Sequence of chain 1.A:
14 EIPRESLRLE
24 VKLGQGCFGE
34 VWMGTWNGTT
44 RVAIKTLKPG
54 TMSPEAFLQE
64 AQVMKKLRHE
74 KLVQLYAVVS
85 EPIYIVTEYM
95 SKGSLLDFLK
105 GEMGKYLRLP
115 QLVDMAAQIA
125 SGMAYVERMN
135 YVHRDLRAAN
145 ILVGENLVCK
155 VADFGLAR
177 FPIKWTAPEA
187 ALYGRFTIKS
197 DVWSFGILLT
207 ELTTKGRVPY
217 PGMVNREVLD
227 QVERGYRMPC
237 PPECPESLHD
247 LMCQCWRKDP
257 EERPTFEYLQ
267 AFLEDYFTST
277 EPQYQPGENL

The small molecule below binds the protein below.
Small molecule (SMILES): C=CC(=O)N1CCC[C@@H](n2nc(-c3ccc(Oc4ccccc4)cc3)c3c(N)ncnc32)C1

Binding-site contacts:
Ligand atom CAE contacts residue PHE158 of chain 1.A at 3.4 Å (hydrophobic).
Ligand atom CAG contacts residue ASP157 of chain 1.A at 2.8 Å.
Ligand atom C2 contacts residue MET94 of chain 1.A at 3.4 Å (hydrophobic).
Ligand atom C6 contacts residue LEU146 of chain 1.A at 3.4 Å (hydrophobic).
Ligand atom CAI contacts residue THR91 of chain 1.A at 3.7 Å.
Ligand atom CAK contacts residue THR91 of chain 1.A at 2.8 Å.
Ligand atom N1 contacts residue MET94 of chain 1.A at 3.5 Å (h-bond).
Ligand atom CAE contacts residue ALA156 of chain 1.A at 3.5 Å (hydrophobic).
Ligand atom OAC contacts residue SER98 of chain 1.A at 2.6 Å (h-bond).
Ligand atom CBB contacts residue VAL34 of chain 1.A at 3.4 Å (hydrophobic).
Ligand atom CAW contacts residue ASP101 of chain 1.A at 3.6 Å.
Ligand atom NBF contacts residue VAL34 of chain 1.A at 3.5 Å.
Ligand atom CAA contacts residue ASP101 of chain 1.A at 3.1 Å.
Ligand atom CAO contacts residue GLY27 of chain 1.A at 3.8 Å.
Ligand atom NAB contacts residue ALA46 of chain 1.A at 3.9 Å.
Ligand atom CAZ contacts residue LYS48 of chain 1.A at 3.7 Å.
Ligand atom CAG contacts residue PHE158 of chain 1.A at 3.8 Å (hydrophobic).
Ligand atom OAV contacts residue THR91 of chain 1.A at 3.3 Å.
Ligand atom CAW contacts residue SER98 of chain 1.A at 3.6 Å.
Ligand atom CAA contacts residue LEU26 of chain 1.A at 3.7 Å (hydrophobic).
Ligand atom OAV contacts residue ILE89 of chain 1.A at 3.1 Å.
Ligand atom NAU contacts residue VAL34 of chain 1.A at 3.0 Å.
Ligand atom CAZ contacts residue THR91 of chain 1.A at 3.7 Å.
Ligand atom CAE contacts residue ASP157 of chain 1.A at 2.4 Å.
Ligand atom CAP contacts residue VAL34 of chain 1.A at 3.7 Å (hydrophobic).
Ligand atom N3 contacts residue LEU26 of chain 1.A at 3.8 Å.
Ligand atom OAC contacts residue GLY97 of chain 1.A at 3.1 Å.
Ligand atom CAY contacts residue ILE89 of chain 1.A at 3.8 Å (hydrophobic).
Ligand atom NAB contacts residue GLU92 of chain 1.A at 3.1 Å (salt-bridge).
Ligand atom CAJ contacts residue ASP157 of chain 1.A at 3.8 Å.
Ligand atom CBA contacts residue VAL34 of chain 1.A at 3.8 Å (hydrophobic).
Ligand atom CAL contacts residue LYS48 of chain 1.A at 3.4 Å.
Ligand atom NAB contacts residue LEU146 of chain 1.A at 3.1 Å.
Ligand atom CAF contacts residue PHE158 of chain 1.A at 3.7 Å (hydrophobic).
Ligand atom CAF contacts residue ALA156 of chain 1.A at 3.8 Å (hydrophobic).
Ligand atom CAD contacts residue ASP101 of chain 1.A at 2.3 Å.
Ligand atom CAM contacts residue THR91 of chain 1.A at 3.2 Å.
Ligand atom N1 contacts residue LEU146 of chain 1.A at 3.8 Å.
Ligand atom NAB contacts residue MET94 of chain 1.A at 3.7 Å.
Ligand atom CAF contacts residue ASP157 of chain 1.A at 3.1 Å.